Sequence of chain 14.B:
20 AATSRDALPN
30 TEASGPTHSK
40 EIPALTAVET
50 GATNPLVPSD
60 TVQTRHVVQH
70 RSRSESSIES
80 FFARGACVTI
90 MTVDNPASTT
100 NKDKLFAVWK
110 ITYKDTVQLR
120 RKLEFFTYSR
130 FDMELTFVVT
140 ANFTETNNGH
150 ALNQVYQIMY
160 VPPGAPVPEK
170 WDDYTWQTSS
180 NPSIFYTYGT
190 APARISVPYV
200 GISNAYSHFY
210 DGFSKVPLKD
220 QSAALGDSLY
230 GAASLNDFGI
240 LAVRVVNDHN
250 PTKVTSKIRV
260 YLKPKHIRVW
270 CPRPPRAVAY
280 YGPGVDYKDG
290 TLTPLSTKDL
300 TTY

Sequence of chain 14.D:
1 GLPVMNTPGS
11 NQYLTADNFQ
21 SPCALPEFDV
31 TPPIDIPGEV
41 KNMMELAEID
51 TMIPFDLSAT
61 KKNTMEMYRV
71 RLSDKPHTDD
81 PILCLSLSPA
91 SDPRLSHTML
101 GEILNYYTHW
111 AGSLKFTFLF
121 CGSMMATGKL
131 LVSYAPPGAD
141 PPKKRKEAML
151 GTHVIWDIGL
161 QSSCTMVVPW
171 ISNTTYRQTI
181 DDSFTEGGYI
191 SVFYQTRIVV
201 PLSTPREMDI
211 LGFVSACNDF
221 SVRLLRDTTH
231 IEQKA

A small-molecule ligand and the protein it binds are described below.
Small molecule (SMILES): CCOC(=O)c1ccc(OCCC2CCN(c3ccc(C)nn3)CC2)cc1

Binding-site contacts:
Ligand atom C10 contacts residue ILE110 of chain 14.B at 3.5 Å (hydrophobic).
Ligand atom N3 contacts residue TYR159 of chain 14.B at 3.9 Å.
Ligand atom C20 contacts residue TYR205 of chain 14.B at 3.5 Å (hydrophobic).
Ligand atom C10 contacts residue MET132 of chain 14.B at 3.3 Å (hydrophobic).
Ligand atom C8 contacts residue VAL199 of chain 14.B at 3.7 Å (hydrophobic).
Ligand atom C13 contacts residue MET132 of chain 14.B at 3.8 Å (hydrophobic).
Ligand atom C2 contacts residue TYR159 of chain 14.B at 3.5 Å (hydrophobic).
Ligand atom C5 contacts residue VAL196 of chain 14.B at 3.8 Å (hydrophobic).
Ligand atom N3 contacts residue ILE194 of chain 14.B at 3.6 Å.
Ligand atom N6 contacts residue VAL196 of chain 14.B at 3.9 Å.
Ligand atom C1 contacts residue PRO181 of chain 14.B at 3.7 Å (hydrophobic).
Ligand atom C4 contacts residue VAL196 of chain 14.B at 3.9 Å (hydrophobic).
Ligand atom C25 contacts residue ASP236 of chain 14.B at 3.5 Å.
Ligand atom C3 contacts residue TYR159 of chain 14.B at 3.6 Å (hydrophobic).
Ligand atom C12 contacts residue PHE237 of chain 14.B at 3.5 Å (hydrophobic).
Ligand atom C4 contacts residue TYR159 of chain 14.B at 3.5 Å (hydrophobic).
Ligand atom C8 contacts residue VAL196 of chain 14.B at 3.6 Å (hydrophobic).
Ligand atom C21 contacts residue TYR112 of chain 14.B at 3.3 Å (hydrophobic).
Ligand atom C19 contacts residue TYR205 of chain 14.B at 3.7 Å (hydrophobic).
Ligand atom C7 contacts residue TYR159 of chain 14.B at 3.7 Å (hydrophobic).
Ligand atom N4 contacts residue LEU240 of chain 14.B at 3.6 Å.
Ligand atom C18 contacts residue TYR112 of chain 14.B at 3.7 Å (hydrophobic).
Ligand atom C3 contacts residue ALA24 of chain 14.D at 3.5 Å (hydrophobic).
Ligand atom C13 contacts residue VAL199 of chain 14.B at 3.7 Å (hydrophobic).
Ligand atom C2 contacts residue ILE194 of chain 14.B at 3.5 Å (hydrophobic).
Ligand atom O22 contacts residue TYR205 of chain 14.B at 3.8 Å.
Ligand atom O23 contacts residue PHE237 of chain 14.B at 3.8 Å.
Ligand atom O14 contacts residue MET132 of chain 14.B at 3.4 Å.
Ligand atom O22 contacts residue TYR112 of chain 14.B at 3.5 Å.
Ligand atom C7 contacts residue VAL196 of chain 14.B at 3.6 Å (hydrophobic).
Ligand atom C11 contacts residue ILE110 of chain 14.B at 3.6 Å (hydrophobic).
Ligand atom C18 contacts residue PHE237 of chain 14.B at 3.6 Å (hydrophobic).
Ligand atom C25 contacts residue SER206 of chain 14.B at 3.8 Å.
Ligand atom C17 contacts residue PHE237 of chain 14.B at 3.7 Å (hydrophobic).
Ligand atom N4 contacts residue LEU134 of chain 14.B at 3.7 Å.
Ligand atom C11 contacts residue LEU134 of chain 14.B at 3.8 Å (hydrophobic).
Ligand atom N3 contacts residue LEU240 of chain 14.B at 3.5 Å.
Ligand atom C17 contacts residue TYR112 of chain 14.B at 3.8 Å (hydrophobic).
Ligand atom C21 contacts residue PHE237 of chain 14.B at 3.7 Å (hydrophobic).
Ligand atom O23 contacts residue TYR112 of chain 14.B at 3.5 Å.